Binding-site contacts:
Ligand atom O2D contacts residue ARG120 of chain 1.E at 3.1 Å.
Ligand atom O1A contacts residue VAL163 of chain 1.E at 2.9 Å (h-bond).
Ligand atom N2 contacts residue PO41 of chain 1.BA at 3.0 Å (h-bond).
Ligand atom O4 contacts residue PHE328 of chain 1.E at 3.4 Å.
Ligand atom O4U contacts residue LEU124 of chain 1.E at 2.6 Å (h-bond).
Ligand atom O2E contacts residue ARG371 of chain 1.E at 2.8 Å (salt-bridge).
Ligand atom O4U contacts residue VAL122 of chain 1.E at 3.1 Å.
Ligand atom O2B contacts residue GOL1 of chain 1.DA at 3.0 Å (h-bond).
Ligand atom O4U contacts residue ASP123 of chain 1.E at 3.2 Å (salt-bridge).
Ligand atom O1B contacts residue GLY164 of chain 1.E at 3.0 Å (h-bond).
Ligand atom O1E contacts residue PO41 of chain 1.BA at 3.3 Å (h-bond).
Ligand atom O2E contacts residue ASP305 of chain 1.E at 3.2 Å (salt-bridge).
Ligand atom O3D contacts residue ILE327 of chain 1.E at 2.8 Å (h-bond).
Ligand atom C8 contacts residue ASN23 of chain 1.E at 3.3 Å.
Ligand atom C1E contacts residue ASP305 of chain 1.E at 3.3 Å.
Ligand atom C3E contacts residue PO41 of chain 1.BA at 3.1 Å.
Ligand atom O2B contacts residue ARG120 of chain 1.E at 2.9 Å (salt-bridge).
Ligand atom O3 contacts residue ASN23 of chain 1.E at 3.3 Å (h-bond).
Ligand atom O1B contacts residue GOL1 of chain 1.DA at 3.0 Å.
Ligand atom O7 contacts residue ASN23 of chain 1.E at 3.3 Å (h-bond).
Ligand atom O1 contacts residue ARG120 of chain 1.E at 3.3 Å (salt-bridge).
Ligand atom O1E contacts residue LYS22 of chain 1.E at 3.0 Å (salt-bridge).
Ligand atom C2E contacts residue ASP305 of chain 1.E at 3.1 Å.
Ligand atom C1E contacts residue PO41 of chain 1.BA at 3.4 Å.
Ligand atom C2E contacts residue PO41 of chain 1.BA at 3.2 Å.
Ligand atom C4U contacts residue PRO121 of chain 1.E at 3.1 Å (hydrophobic).
Ligand atom O2A contacts residue SER162 of chain 1.E at 2.8 Å (h-bond).
Ligand atom N3U contacts residue PRO121 of chain 1.E at 3.3 Å (h-bond).
Ligand atom O7 contacts residue TRP95 of chain 1.E at 3.2 Å.
Ligand atom N3U contacts residue ASP123 of chain 1.E at 2.8 Å (salt-bridge).
Ligand atom O1E contacts residue ASN23 of chain 1.E at 3.3 Å (h-bond).
Ligand atom C4 contacts residue ASP305 of chain 1.E at 3.3 Å.
Ligand atom C5U contacts residue PRO121 of chain 1.E at 3.4 Å (hydrophobic).
Ligand atom C3D contacts residue ILE327 of chain 1.E at 3.2 Å (hydrophobic).
Ligand atom O1E contacts residue ARG371 of chain 1.E at 2.8 Å (salt-bridge).
Ligand atom O4 contacts residue ASP305 of chain 1.E at 2.5 Å (salt-bridge).
Ligand atom C3E contacts residue ASP305 of chain 1.E at 3.4 Å.
Ligand atom O2E contacts residue ARG331 of chain 1.E at 3.0 Å (salt-bridge).
Ligand atom O2U contacts residue LYS160 of chain 1.E at 3.0 Å (salt-bridge).
Ligand atom C7 contacts residue ASN23 of chain 1.E at 3.1 Å.

The small molecule below binds the protein below.
Small molecule (SMILES): C=C(O[C@H]1[C@H](O)[C@@H](CO)O[C@H](O[P](=O)(O)O[P](=O)(O)OC[C@H]2O[C@@H](n3ccc(=O)[nH]c3=O)[C@H](O)[C@@H]2O)[C@@H]1NC(C)=O)C(=O)O

Sequence of chain 1.E:
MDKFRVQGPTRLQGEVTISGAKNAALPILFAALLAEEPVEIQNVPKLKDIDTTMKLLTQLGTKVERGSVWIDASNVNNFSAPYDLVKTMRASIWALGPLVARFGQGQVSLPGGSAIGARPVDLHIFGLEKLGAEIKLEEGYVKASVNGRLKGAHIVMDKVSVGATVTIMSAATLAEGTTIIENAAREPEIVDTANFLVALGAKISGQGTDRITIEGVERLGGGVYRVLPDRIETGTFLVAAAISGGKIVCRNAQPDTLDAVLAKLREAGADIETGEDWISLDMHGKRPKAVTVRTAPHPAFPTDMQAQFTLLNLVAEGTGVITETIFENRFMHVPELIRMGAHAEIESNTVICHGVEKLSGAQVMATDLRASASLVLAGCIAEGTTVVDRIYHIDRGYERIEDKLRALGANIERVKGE